Binding-site contacts:
Ligand atom C1 contacts residue GLN248 of chain 1.B at 3.1 Å.
Ligand atom O3 contacts residue ASP269 of chain 1.B at 3.9 Å.
Ligand atom C7 contacts residue GLN248 of chain 1.B at 3.6 Å.
Ligand atom C5 contacts residue TYR267 of chain 1.B at 4.0 Å (hydrophobic).
Ligand atom O1 contacts residue TYR267 of chain 1.B at 3.9 Å.
Ligand atom O3 contacts residue LYS268 of chain 1.B at 1.8 Å (salt-bridge).
Ligand atom O1 contacts residue GLN248 of chain 1.B at 3.8 Å.
Ligand atom O3 contacts residue TYR267 of chain 1.B at 3.5 Å (h-bond).
Ligand atom C8 contacts residue MET247 of chain 1.B at 3.8 Å (hydrophobic).
Ligand atom O1 contacts residue GLN264 of chain 1.B at 3.7 Å.
Ligand atom C3 contacts residue TYR267 of chain 1.B at 3.5 Å (hydrophobic).
Ligand atom C3 contacts residue LYS268 of chain 1.B at 3.1 Å.
Ligand atom O5 contacts residue GLN248 of chain 1.B at 3.2 Å (h-bond).
Ligand atom O6 contacts residue ALA244 of chain 1.B at 3.6 Å (h-bond).
Ligand atom C2 contacts residue TYR267 of chain 1.B at 3.5 Å (hydrophobic).
Ligand atom O5 contacts residue TYR267 of chain 1.B at 4.1 Å.
Ligand atom C7 contacts residue LYS251 of chain 1.B at 3.6 Å.
Ligand atom C12 contacts residue LEU263 of chain 1.B at 4.1 Å (hydrophobic).
Ligand atom C11 contacts residue TYR267 of chain 1.B at 3.5 Å (hydrophobic).
Ligand atom C4 contacts residue LYS268 of chain 1.B at 3.6 Å.
Ligand atom O2 contacts residue LYS251 of chain 1.B at 3.1 Å (salt-bridge).
Ligand atom O4 contacts residue TYR267 of chain 1.B at 4.1 Å.
Ligand atom O6 contacts residue GLN248 of chain 1.B at 3.8 Å.
Ligand atom O1 contacts residue LYS251 of chain 1.B at 4.0 Å.
Ligand atom O2 contacts residue GLN264 of chain 1.B at 3.6 Å (h-bond).
Ligand atom C11 contacts residue MET247 of chain 1.B at 3.5 Å (hydrophobic).
Ligand atom C9 contacts residue GLN264 of chain 1.B at 3.6 Å.
Ligand atom C13 contacts residue GLN80 of chain 1.B at 3.5 Å.
Ligand atom C10 contacts residue TYR267 of chain 1.B at 4.1 Å (hydrophobic).
Ligand atom C2 contacts residue LYS268 of chain 1.B at 3.7 Å.
Ligand atom C9 contacts residue TYR267 of chain 1.B at 3.6 Å (hydrophobic).
Ligand atom C13 contacts residue LEU259 of chain 1.B at 3.0 Å (hydrophobic).
Ligand atom O4 contacts residue LYS268 of chain 1.B at 3.9 Å.
Ligand atom C12 contacts residue MET247 of chain 1.B at 3.4 Å (hydrophobic).
Ligand atom C4 contacts residue TYR267 of chain 1.B at 3.1 Å (hydrophobic).
Ligand atom C5 contacts residue GLN248 of chain 1.B at 3.5 Å.
Ligand atom C7 contacts residue MET247 of chain 1.B at 4.0 Å (hydrophobic).
Ligand atom C6 contacts residue MET270 of chain 1.B at 3.9 Å (hydrophobic).
Ligand atom O4 contacts residue MET270 of chain 1.B at 3.2 Å (h-bond).
Ligand atom C13 contacts residue HIS260 of chain 1.B at 3.5 Å.

A small-molecule ligand and the protein it binds are described below.
Small molecule (SMILES): CCCCCCCO[C@@H]1O[C@H](CO)[C@@H](O)[C@H](O)[C@H]1O

Sequence of chain 1.B:
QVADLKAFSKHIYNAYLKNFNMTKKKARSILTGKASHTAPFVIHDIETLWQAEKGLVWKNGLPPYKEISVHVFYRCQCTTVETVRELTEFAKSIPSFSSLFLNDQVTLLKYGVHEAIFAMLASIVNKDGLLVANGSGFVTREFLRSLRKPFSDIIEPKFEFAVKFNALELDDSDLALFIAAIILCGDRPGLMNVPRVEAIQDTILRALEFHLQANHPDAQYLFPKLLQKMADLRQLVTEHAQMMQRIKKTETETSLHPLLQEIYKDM